A small-molecule ligand and the protein it binds are described below.
Small molecule (SMILES): CC(=O)N[C@@H]1[C@@H](O)[C@H](O)[C@@H](CO)O[C@H]1O

Sequence of chain 3.A:
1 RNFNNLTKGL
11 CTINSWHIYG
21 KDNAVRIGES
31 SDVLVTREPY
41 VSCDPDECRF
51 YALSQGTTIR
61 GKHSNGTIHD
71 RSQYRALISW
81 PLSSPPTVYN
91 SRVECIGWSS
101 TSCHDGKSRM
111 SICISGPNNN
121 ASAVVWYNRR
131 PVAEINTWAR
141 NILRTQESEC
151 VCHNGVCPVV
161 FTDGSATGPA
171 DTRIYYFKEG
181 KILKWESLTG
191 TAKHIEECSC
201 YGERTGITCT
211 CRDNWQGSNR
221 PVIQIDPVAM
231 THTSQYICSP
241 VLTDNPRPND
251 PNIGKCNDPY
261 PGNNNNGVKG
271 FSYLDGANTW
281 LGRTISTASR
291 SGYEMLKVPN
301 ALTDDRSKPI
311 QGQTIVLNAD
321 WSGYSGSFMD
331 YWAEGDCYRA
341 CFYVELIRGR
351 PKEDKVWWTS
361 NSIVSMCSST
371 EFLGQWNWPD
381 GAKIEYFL

Binding-site contacts:
Ligand atom C8 contacts residue ASN65 of chain 3.A at 4.2 Å.
Ligand atom O3 contacts residue TRP357 of chain 3.A at 4.2 Å.
Ligand atom C3 contacts residue TRP357 of chain 3.A at 3.8 Å (hydrophobic).
Ligand atom C2 contacts residue TRP357 of chain 3.A at 4.0 Å (hydrophobic).
Ligand atom C7 contacts residue ASN65 of chain 3.A at 3.4 Å.
Ligand atom O7 contacts residue ASN65 of chain 3.A at 3.8 Å.
Ligand atom C3 contacts residue ASN65 of chain 3.A at 3.7 Å.
Ligand atom C2 contacts residue ASN65 of chain 3.A at 2.3 Å.
Ligand atom C8 contacts residue TRP357 of chain 3.A at 3.5 Å (hydrophobic).
Ligand atom N2 contacts residue TRP357 of chain 3.A at 3.4 Å.
Ligand atom C4 contacts residue TRP357 of chain 3.A at 4.4 Å (hydrophobic).
Ligand atom O4 contacts residue TRP357 of chain 3.A at 4.2 Å.
Ligand atom C4 contacts residue ASN65 of chain 3.A at 4.2 Å.
Ligand atom O5 contacts residue ASN65 of chain 3.A at 2.4 Å (h-bond).
Ligand atom O5 contacts residue TRP357 of chain 3.A at 4.3 Å.
Ligand atom C5 contacts residue TRP357 of chain 3.A at 4.1 Å (hydrophobic).
Ligand atom C1 contacts residue TRP357 of chain 3.A at 3.6 Å (hydrophobic).
Ligand atom C1 contacts residue ASN65 of chain 3.A at 1.4 Å.
Ligand atom C7 contacts residue TRP357 of chain 3.A at 4.0 Å (hydrophobic).
Ligand atom C5 contacts residue ASN65 of chain 3.A at 3.7 Å.
Ligand atom N2 contacts residue ASN65 of chain 3.A at 2.7 Å (h-bond).